Binding-site contacts:
Ligand atom O5 contacts residue GLY10 of chain 1.B at 4.4 Å.
Ligand atom C5 contacts residue ASN57 of chain 1.A at 3.6 Å.
Ligand atom O3 contacts residue GLU56 of chain 1.A at 4.4 Å.
Ligand atom C2 contacts residue ASN57 of chain 1.A at 2.5 Å.
Ligand atom O5 contacts residue ASN57 of chain 1.A at 2.2 Å (h-bond).
Ligand atom C8 contacts residue GLU56 of chain 1.A at 4.3 Å.
Ligand atom C1 contacts residue ASN57 of chain 1.A at 1.4 Å.
Ligand atom O7 contacts residue GLU56 of chain 1.A at 3.0 Å (salt-bridge).
Ligand atom N2 contacts residue ASN57 of chain 1.A at 3.1 Å (h-bond).
Ligand atom C2 contacts residue GLU56 of chain 1.A at 3.9 Å.
Ligand atom C4 contacts residue ASN57 of chain 1.A at 4.2 Å.
Ligand atom N2 contacts residue GLU56 of chain 1.A at 4.0 Å.
Ligand atom C7 contacts residue GLU56 of chain 1.A at 3.6 Å.
Ligand atom C7 contacts residue ASN57 of chain 1.A at 4.2 Å.
Ligand atom C3 contacts residue ASN57 of chain 1.A at 3.9 Å.

A protein and the small-molecule ligand that binds it are described below.
Small molecule (SMILES): CC(=O)N[C@H]1[C@H](O[C@H]2[C@H](O)[C@@H](NC(C)=O)CO[C@@H]2CO)O[C@H](CO)[C@@H](O)[C@@H]1O

Sequence of chain 1.A:
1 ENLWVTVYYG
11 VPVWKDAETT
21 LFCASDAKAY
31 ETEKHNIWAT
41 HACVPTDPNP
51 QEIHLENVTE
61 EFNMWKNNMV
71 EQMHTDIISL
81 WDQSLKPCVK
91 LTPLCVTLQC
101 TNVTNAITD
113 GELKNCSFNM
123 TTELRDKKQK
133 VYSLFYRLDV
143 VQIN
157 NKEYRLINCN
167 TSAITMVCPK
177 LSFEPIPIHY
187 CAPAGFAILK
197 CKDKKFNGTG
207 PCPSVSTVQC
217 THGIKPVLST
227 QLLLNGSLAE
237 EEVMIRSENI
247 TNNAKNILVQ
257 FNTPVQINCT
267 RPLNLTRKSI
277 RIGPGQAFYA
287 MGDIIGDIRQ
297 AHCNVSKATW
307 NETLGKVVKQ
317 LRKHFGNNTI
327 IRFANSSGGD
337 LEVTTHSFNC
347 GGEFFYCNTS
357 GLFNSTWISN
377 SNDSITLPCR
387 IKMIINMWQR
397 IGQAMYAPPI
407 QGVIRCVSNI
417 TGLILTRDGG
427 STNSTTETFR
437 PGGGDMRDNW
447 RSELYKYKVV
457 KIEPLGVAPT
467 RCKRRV

Sequence of chain 1.B:
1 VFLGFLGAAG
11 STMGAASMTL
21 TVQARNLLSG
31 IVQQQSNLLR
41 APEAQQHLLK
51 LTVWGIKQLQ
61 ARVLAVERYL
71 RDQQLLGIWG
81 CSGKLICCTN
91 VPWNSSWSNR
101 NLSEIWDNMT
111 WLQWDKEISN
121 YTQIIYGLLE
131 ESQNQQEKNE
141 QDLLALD